A protein and the small-molecule ligand that binds it are described below.
Small molecule (SMILES): CC(=O)N[C@@H]1[C@@H](O)[C@H](O)[C@@H](CO)O[C@H]1O

Binding-site contacts:
Ligand atom O6 contacts residue VAL293 of chain 1.B at 4.0 Å.
Ligand atom C1 contacts residue ASN295 of chain 1.B at 1.5 Å.
Ligand atom C3 contacts residue ASN295 of chain 1.B at 3.9 Å.
Ligand atom C6 contacts residue GLU301 of chain 1.B at 4.3 Å.
Ligand atom C5 contacts residue ASN295 of chain 1.B at 3.7 Å.
Ligand atom C4 contacts residue ASN295 of chain 1.B at 4.3 Å.
Ligand atom O5 contacts residue GLU301 of chain 1.B at 4.2 Å.
Ligand atom C6 contacts residue GLY300 of chain 1.B at 4.1 Å.
Ligand atom C1 contacts residue VAL293 of chain 1.B at 4.1 Å (hydrophobic).
Ligand atom C7 contacts residue ASN295 of chain 1.B at 3.9 Å.
Ligand atom C1 contacts residue ARG250 of chain 1.B at 4.0 Å.
Ligand atom O6 contacts residue SER302 of chain 1.B at 3.2 Å (h-bond).
Ligand atom O6 contacts residue GLU301 of chain 1.B at 3.5 Å.
Ligand atom N2 contacts residue ASN295 of chain 1.B at 2.9 Å (h-bond).
Ligand atom C8 contacts residue TYR248 of chain 1.B at 4.3 Å (hydrophobic).
Ligand atom O5 contacts residue GLY300 of chain 1.B at 3.5 Å.
Ligand atom O5 contacts residue ASN295 of chain 1.B at 2.4 Å (h-bond).
Ligand atom C6 contacts residue SER302 of chain 1.B at 4.3 Å.
Ligand atom C1 contacts residue GLY300 of chain 1.B at 4.1 Å.
Ligand atom O7 contacts residue ASN295 of chain 1.B at 4.5 Å.
Ligand atom N2 contacts residue ARG250 of chain 1.B at 4.1 Å.
Ligand atom O5 contacts residue VAL293 of chain 1.B at 4.0 Å.
Ligand atom C5 contacts residue VAL293 of chain 1.B at 4.3 Å (hydrophobic).
Ligand atom C2 contacts residue ASN295 of chain 1.B at 2.6 Å.
Ligand atom O6 contacts residue GLY300 of chain 1.B at 4.2 Å.

Sequence of chain 1.B:
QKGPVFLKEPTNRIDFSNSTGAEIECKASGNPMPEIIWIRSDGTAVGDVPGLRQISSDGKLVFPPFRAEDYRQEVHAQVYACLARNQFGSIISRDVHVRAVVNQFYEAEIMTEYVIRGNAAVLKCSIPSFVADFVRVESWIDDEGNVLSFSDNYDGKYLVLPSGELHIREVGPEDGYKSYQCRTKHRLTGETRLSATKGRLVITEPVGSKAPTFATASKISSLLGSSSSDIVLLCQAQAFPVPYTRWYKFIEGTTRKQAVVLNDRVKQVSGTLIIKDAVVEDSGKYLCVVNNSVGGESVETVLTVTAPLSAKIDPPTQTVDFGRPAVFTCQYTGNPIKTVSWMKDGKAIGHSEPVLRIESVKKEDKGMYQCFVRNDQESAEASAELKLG